Binding-site contacts:
Ligand atom C1 contacts residue ASN991 of chain 1.C at 1.3 Å.
Ligand atom C2 contacts residue ASN991 of chain 1.C at 2.3 Å.
Ligand atom C3 contacts residue ASN991 of chain 1.C at 3.6 Å.
Ligand atom O5 contacts residue ASN991 of chain 1.C at 2.2 Å (h-bond).
Ligand atom O5 contacts residue GLU992 of chain 1.C at 3.3 Å.
Ligand atom C6 contacts residue GLU992 of chain 1.C at 3.8 Å.
Ligand atom C5 contacts residue ASN991 of chain 1.C at 3.5 Å.
Ligand atom O6 contacts residue GLU992 of chain 1.C at 2.7 Å (salt-bridge).
Ligand atom O7 contacts residue ASN991 of chain 1.C at 3.4 Å (h-bond).
Ligand atom O6 contacts residue GLY1265 of chain 1.C at 3.7 Å.
Ligand atom O6 contacts residue GLN994 of chain 1.C at 2.9 Å (h-bond).
Ligand atom C7 contacts residue ASN991 of chain 1.C at 3.5 Å.
Ligand atom C6 contacts residue ALA1266 of chain 1.C at 4.1 Å (hydrophobic).
Ligand atom N2 contacts residue ASN991 of chain 1.C at 2.7 Å (h-bond).
Ligand atom C1 contacts residue GLU992 of chain 1.C at 4.2 Å.
Ligand atom O6 contacts residue ASN991 of chain 1.C at 4.3 Å.
Ligand atom C6 contacts residue GLN994 of chain 1.C at 3.9 Å.
Ligand atom C5 contacts residue GLU992 of chain 1.C at 4.3 Å.
Ligand atom O6 contacts residue ALA1266 of chain 1.C at 4.2 Å.
Ligand atom C6 contacts residue GLY1265 of chain 1.C at 4.2 Å.
Ligand atom C4 contacts residue ASN991 of chain 1.C at 4.0 Å.

This protein binds this small molecule.
Small molecule (SMILES): CC(=O)N[C@@H]1[C@@H](O)[C@H](O)[C@@H](CO)O[C@H]1O

Sequence of chain 1.C:
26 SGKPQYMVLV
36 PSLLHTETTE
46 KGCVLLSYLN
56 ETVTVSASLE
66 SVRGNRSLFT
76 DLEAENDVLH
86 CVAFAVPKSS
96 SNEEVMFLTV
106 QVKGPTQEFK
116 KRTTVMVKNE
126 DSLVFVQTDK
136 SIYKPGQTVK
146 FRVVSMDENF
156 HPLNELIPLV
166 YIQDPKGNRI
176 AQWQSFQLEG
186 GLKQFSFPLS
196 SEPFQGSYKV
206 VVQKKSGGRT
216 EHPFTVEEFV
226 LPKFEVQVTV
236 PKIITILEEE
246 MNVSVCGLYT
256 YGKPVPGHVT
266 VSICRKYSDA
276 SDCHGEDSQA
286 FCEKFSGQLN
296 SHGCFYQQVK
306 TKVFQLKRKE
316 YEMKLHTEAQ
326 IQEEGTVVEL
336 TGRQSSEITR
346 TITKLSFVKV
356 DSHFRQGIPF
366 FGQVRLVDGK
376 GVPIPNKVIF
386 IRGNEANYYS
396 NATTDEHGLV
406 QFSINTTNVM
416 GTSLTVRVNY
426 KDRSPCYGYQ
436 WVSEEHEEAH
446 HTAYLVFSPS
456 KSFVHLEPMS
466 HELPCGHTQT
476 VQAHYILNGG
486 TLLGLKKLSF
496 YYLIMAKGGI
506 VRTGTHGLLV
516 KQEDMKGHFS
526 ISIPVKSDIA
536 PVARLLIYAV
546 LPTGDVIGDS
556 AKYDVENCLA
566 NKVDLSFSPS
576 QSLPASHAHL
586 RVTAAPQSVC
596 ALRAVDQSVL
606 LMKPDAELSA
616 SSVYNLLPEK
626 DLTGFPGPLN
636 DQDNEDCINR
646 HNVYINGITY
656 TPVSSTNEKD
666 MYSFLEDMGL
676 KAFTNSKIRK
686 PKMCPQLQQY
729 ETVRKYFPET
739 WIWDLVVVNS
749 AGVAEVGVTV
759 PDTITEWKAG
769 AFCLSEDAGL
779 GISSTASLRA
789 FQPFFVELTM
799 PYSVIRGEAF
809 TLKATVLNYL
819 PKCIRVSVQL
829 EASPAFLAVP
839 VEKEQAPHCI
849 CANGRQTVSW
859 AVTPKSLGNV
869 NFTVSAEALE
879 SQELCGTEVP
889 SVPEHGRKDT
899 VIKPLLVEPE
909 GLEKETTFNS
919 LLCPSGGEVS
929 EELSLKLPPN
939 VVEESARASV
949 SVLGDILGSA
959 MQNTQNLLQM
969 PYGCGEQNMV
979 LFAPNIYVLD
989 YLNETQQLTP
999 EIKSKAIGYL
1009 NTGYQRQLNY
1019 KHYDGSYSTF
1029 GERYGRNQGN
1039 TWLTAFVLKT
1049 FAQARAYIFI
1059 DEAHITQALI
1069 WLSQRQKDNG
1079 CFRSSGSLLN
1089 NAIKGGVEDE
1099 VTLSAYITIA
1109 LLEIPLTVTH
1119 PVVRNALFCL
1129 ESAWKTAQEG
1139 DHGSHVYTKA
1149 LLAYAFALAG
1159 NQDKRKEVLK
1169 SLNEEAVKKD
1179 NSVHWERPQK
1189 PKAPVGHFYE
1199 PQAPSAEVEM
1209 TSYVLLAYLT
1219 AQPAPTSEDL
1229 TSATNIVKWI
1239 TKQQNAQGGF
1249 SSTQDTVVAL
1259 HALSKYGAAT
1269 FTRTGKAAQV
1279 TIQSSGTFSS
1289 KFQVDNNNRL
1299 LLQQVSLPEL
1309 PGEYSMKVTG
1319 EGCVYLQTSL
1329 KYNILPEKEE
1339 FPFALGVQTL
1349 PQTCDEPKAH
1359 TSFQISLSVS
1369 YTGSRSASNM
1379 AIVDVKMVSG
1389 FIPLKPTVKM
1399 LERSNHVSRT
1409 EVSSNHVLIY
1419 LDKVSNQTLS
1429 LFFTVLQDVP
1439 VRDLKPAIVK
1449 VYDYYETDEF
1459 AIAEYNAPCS